Sequence of chain 1.E:
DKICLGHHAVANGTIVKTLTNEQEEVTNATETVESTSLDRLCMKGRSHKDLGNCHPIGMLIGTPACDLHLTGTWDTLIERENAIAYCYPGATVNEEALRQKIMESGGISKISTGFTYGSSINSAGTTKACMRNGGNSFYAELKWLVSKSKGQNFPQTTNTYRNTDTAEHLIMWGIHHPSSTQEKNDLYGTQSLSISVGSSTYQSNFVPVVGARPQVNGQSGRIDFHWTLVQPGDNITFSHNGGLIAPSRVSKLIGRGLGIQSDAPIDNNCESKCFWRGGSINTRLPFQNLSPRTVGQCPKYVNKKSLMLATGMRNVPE

This small molecule binds to this protein.
Small molecule (SMILES): CC(=O)N[C@@H]1[C@@H](O)[C@H](O)[C@@H](CO)O[C@H]1O

Binding-site contacts:
Ligand atom O5 contacts residue ARG162 of chain 1.A at 2.7 Å (salt-bridge).
Ligand atom C3 contacts residue ASN235 of chain 1.A at 3.8 Å.
Ligand atom C8 contacts residue ASP234 of chain 1.A at 3.5 Å.
Ligand atom C7 contacts residue ASN235 of chain 1.A at 3.5 Å.
Ligand atom O7 contacts residue ASN235 of chain 1.A at 3.5 Å (h-bond).
Ligand atom C4 contacts residue ASN235 of chain 1.A at 4.2 Å.
Ligand atom O7 contacts residue GLN215 of chain 1.E at 4.4 Å.
Ligand atom C7 contacts residue ASP234 of chain 1.A at 4.1 Å.
Ligand atom C5 contacts residue ARG162 of chain 1.A at 3.7 Å.
Ligand atom N2 contacts residue GLY233 of chain 1.A at 3.4 Å (h-bond).
Ligand atom C1 contacts residue ARG162 of chain 1.A at 3.7 Å.
Ligand atom C6 contacts residue ARG162 of chain 1.A at 3.5 Å.
Ligand atom N2 contacts residue ASN235 of chain 1.A at 3.0 Å (h-bond).
Ligand atom C2 contacts residue ASN235 of chain 1.A at 2.5 Å.
Ligand atom C5 contacts residue ASN235 of chain 1.A at 3.6 Å.
Ligand atom O7 contacts residue PRO214 of chain 1.E at 4.0 Å.
Ligand atom C1 contacts residue ASN235 of chain 1.A at 1.4 Å.
Ligand atom O7 contacts residue ASP234 of chain 1.A at 4.2 Å.
Ligand atom C7 contacts residue GLY233 of chain 1.A at 3.8 Å.
Ligand atom C8 contacts residue GLY233 of chain 1.A at 3.2 Å.
Ligand atom O6 contacts residue ARG162 of chain 1.A at 3.2 Å (salt-bridge).
Ligand atom O5 contacts residue ASN235 of chain 1.A at 2.3 Å (h-bond).

Sequence of chain 1.A:
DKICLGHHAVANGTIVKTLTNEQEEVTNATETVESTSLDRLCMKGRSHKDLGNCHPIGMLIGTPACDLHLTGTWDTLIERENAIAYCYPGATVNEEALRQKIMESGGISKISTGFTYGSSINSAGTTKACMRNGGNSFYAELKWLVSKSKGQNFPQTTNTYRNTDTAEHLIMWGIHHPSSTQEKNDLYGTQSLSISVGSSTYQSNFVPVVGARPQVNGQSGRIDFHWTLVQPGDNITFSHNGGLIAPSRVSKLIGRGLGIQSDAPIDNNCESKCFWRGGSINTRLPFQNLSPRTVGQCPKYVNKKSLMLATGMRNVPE